Sequence of chain 1.A:
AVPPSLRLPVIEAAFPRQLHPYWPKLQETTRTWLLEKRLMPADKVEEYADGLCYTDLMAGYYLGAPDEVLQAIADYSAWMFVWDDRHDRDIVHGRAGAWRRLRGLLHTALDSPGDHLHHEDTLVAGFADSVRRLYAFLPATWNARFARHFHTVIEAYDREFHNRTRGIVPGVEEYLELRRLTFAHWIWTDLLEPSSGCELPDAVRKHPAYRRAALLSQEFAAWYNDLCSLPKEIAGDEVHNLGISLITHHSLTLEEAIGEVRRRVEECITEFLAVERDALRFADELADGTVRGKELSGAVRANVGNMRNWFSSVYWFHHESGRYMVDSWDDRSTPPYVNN

Binding-site contacts:
Ligand atom C5 contacts residue THR218 of chain 1.A at 3.1 Å.
Ligand atom C9 contacts residue ASN261 of chain 1.A at 3.6 Å.
Ligand atom C9 contacts residue POP1 of chain 1.F at 4.1 Å.
Ligand atom C6 contacts residue PHE117 of chain 1.A at 3.4 Å (hydrophobic).
Ligand atom C1 contacts residue POP1 of chain 1.F at 3.8 Å.
Ligand atom C11 contacts residue HIS354 of chain 1.A at 3.7 Å.
Ligand atom N contacts residue POP1 of chain 1.F at 4.2 Å.
Ligand atom C5 contacts residue TYR193 of chain 1.A at 3.7 Å (hydrophobic).
Ligand atom C11 contacts residue TYR360 of chain 1.A at 4.3 Å (hydrophobic).
Ligand atom C11 contacts residue PHE353 of chain 1.A at 3.9 Å (hydrophobic).
Ligand atom C7 contacts residue SER113 of chain 1.A at 4.0 Å.
Ligand atom C4 contacts residue MET116 of chain 1.A at 4.2 Å (hydrophobic).
Ligand atom C5 contacts residue PHE219 of chain 1.A at 3.6 Å (hydrophobic).
Ligand atom C5 contacts residue MET116 of chain 1.A at 4.2 Å (hydrophobic).
Ligand atom C1 contacts residue PHE219 of chain 1.A at 3.5 Å (hydrophobic).
Ligand atom C12 contacts residue PHE219 of chain 1.A at 3.8 Å (hydrophobic).
Ligand atom C9 contacts residue PHE117 of chain 1.A at 4.2 Å (hydrophobic).
Ligand atom C9 contacts residue PHE219 of chain 1.A at 4.0 Å (hydrophobic).
Ligand atom C11 contacts residue LEU93 of chain 1.A at 3.8 Å (hydrophobic).
Ligand atom C10 contacts residue ASN261 of chain 1.A at 3.6 Å.
Ligand atom C2 contacts residue TYR193 of chain 1.A at 4.2 Å (hydrophobic).
Ligand atom C10 contacts residue PHE117 of chain 1.A at 4.3 Å (hydrophobic).
Ligand atom C10 contacts residue PHE353 of chain 1.A at 3.9 Å (hydrophobic).
Ligand atom C10 contacts residue HIS354 of chain 1.A at 3.7 Å.
Ligand atom C13 contacts residue PHE219 of chain 1.A at 3.4 Å (hydrophobic).
Ligand atom C3 contacts residue PHE117 of chain 1.A at 3.7 Å (hydrophobic).
Ligand atom C7 contacts residue PHE117 of chain 1.A at 3.5 Å (hydrophobic).
Ligand atom C8 contacts residue PHE219 of chain 1.A at 3.4 Å (hydrophobic).
Ligand atom C3 contacts residue ARG359 of chain 1.A at 4.3 Å.
Ligand atom C12 contacts residue TRP346 of chain 1.A at 3.9 Å (hydrophobic).
Ligand atom C3 contacts residue ASP120 of chain 1.A at 4.3 Å.
Ligand atom C7 contacts residue MET116 of chain 1.A at 3.5 Å (hydrophobic).
Ligand atom C10 contacts residue TYR360 of chain 1.A at 3.1 Å (hydrophobic).
Ligand atom C4 contacts residue PHE219 of chain 1.A at 4.0 Å (hydrophobic).
Ligand atom C3 contacts residue POP1 of chain 1.F at 3.2 Å.
Ligand atom C12 contacts residue LEU93 of chain 1.A at 3.7 Å (hydrophobic).
Ligand atom C5 contacts residue POP1 of chain 1.F at 4.1 Å.
Ligand atom C4 contacts residue TRP224 of chain 1.A at 4.0 Å (hydrophobic).
Ligand atom C2 contacts residue POP1 of chain 1.F at 3.5 Å.
Ligand atom C9 contacts residue TYR360 of chain 1.A at 3.6 Å (hydrophobic).

This small molecule binds to this protein.
Small molecule (SMILES): CC[N+](CC)(CC)Cc1ccccc1